Sequence of chain 1.C:
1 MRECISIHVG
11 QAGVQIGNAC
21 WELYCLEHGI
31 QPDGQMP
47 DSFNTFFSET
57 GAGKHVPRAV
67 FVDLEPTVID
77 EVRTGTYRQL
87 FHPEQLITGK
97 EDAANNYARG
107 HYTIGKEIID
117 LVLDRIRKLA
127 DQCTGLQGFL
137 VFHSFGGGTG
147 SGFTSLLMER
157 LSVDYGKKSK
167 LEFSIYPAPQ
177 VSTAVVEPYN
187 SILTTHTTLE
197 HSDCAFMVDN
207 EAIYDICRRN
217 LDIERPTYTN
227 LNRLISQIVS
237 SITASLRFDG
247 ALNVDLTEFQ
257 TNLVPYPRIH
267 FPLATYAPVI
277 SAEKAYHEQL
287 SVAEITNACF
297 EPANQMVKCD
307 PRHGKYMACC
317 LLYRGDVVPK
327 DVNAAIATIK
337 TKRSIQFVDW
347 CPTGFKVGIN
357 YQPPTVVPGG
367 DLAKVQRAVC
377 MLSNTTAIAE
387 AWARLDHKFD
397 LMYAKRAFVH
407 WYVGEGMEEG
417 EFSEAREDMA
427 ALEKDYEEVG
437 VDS

Binding-site contacts:
Ligand atom C2' contacts residue ASP177 of chain 1.D at 3.8 Å.
Ligand atom O1B contacts residue GLN11 of chain 1.D at 2.8 Å (h-bond).
Ligand atom O2A contacts residue GLN11 of chain 1.D at 3.0 Å.
Ligand atom N1 contacts residue ASN226 of chain 1.D at 2.8 Å (h-bond).
Ligand atom C2' contacts residue TYR222 of chain 1.D at 3.6 Å (hydrophobic).
Ligand atom O5' contacts residue SER138 of chain 1.D at 3.6 Å (h-bond).
Ligand atom N7 contacts residue CYS12 of chain 1.D at 3.7 Å.
Ligand atom O6 contacts residue ASN226 of chain 1.D at 3.5 Å (h-bond).
Ligand atom C3' contacts residue ASP177 of chain 1.D at 3.6 Å.
Ligand atom O2' contacts residue TYR222 of chain 1.D at 3.0 Å (h-bond).
Ligand atom N3 contacts residue ASN204 of chain 1.D at 3.2 Å (h-bond).
Ligand atom N2 contacts residue ASN204 of chain 1.D at 3.0 Å (h-bond).
Ligand atom O2B contacts residue GLY141 of chain 1.D at 3.6 Å.
Ligand atom O2B contacts residue THR143 of chain 1.D at 3.1 Å (h-bond).
Ligand atom O1B contacts residue THR143 of chain 1.D at 3.3 Å.
Ligand atom C4' contacts residue SER138 of chain 1.D at 3.7 Å.
Ligand atom S1G contacts residue ASN99 of chain 1.D at 3.6 Å (h-bond).
Ligand atom O2G contacts residue THR143 of chain 1.D at 3.3 Å.
Ligand atom O4' contacts residue SER138 of chain 1.D at 2.9 Å (h-bond).
Ligand atom O2B contacts residue GLY144 of chain 1.D at 3.3 Å (h-bond).
Ligand atom O2B contacts residue GLY142 of chain 1.D at 3.3 Å (h-bond).
Ligand atom O3G contacts residue ASN99 of chain 1.D at 3.6 Å.
Ligand atom C5 contacts residue CYS12 of chain 1.D at 3.8 Å (hydrophobic).
Ligand atom O3G contacts residue GLY141 of chain 1.D at 3.6 Å.
Ligand atom O6 contacts residue GLN15 of chain 1.D at 2.8 Å (h-bond).
Ligand atom C8 contacts residue CYS12 of chain 1.D at 3.8 Å (hydrophobic).
Ligand atom O3G contacts residue THR143 of chain 1.D at 3.2 Å (h-bond).
Ligand atom C6 contacts residue ASN226 of chain 1.D at 3.7 Å.
Ligand atom PB contacts residue THR143 of chain 1.D at 3.7 Å.
Ligand atom C2 contacts residue ASN226 of chain 1.D at 3.6 Å.
Ligand atom O3' contacts residue ASP177 of chain 1.D at 3.4 Å.
Ligand atom O2' contacts residue ASN204 of chain 1.D at 3.4 Å (h-bond).
Ligand atom S1G contacts residue GLU254 of chain 1.C at 3.3 Å.
Ligand atom N2 contacts residue ASN226 of chain 1.D at 3.5 Å (h-bond).
Ligand atom O2A contacts residue CYS12 of chain 1.D at 2.7 Å (h-bond).
Ligand atom O2G contacts residue GLU69 of chain 1.D at 3.0 Å (salt-bridge).
Ligand atom O2' contacts residue ASP177 of chain 1.D at 3.3 Å (salt-bridge).
Ligand atom O3G contacts residue GLY142 of chain 1.D at 2.5 Å (h-bond).
Ligand atom O1B contacts residue GLY10 of chain 1.D at 3.3 Å.
Ligand atom C2 contacts residue ASN204 of chain 1.D at 3.7 Å.

The small molecule below binds the protein below.
Small molecule (SMILES): Nc1nc2c(ncn2[C@@H]2O[C@H](CO[P](=O)(O)O[P](=O)(O)OP(O)(O)=S)[C@@H](O)[C@H]2O)c(=O)[nH]1

Sequence of chain 1.D:
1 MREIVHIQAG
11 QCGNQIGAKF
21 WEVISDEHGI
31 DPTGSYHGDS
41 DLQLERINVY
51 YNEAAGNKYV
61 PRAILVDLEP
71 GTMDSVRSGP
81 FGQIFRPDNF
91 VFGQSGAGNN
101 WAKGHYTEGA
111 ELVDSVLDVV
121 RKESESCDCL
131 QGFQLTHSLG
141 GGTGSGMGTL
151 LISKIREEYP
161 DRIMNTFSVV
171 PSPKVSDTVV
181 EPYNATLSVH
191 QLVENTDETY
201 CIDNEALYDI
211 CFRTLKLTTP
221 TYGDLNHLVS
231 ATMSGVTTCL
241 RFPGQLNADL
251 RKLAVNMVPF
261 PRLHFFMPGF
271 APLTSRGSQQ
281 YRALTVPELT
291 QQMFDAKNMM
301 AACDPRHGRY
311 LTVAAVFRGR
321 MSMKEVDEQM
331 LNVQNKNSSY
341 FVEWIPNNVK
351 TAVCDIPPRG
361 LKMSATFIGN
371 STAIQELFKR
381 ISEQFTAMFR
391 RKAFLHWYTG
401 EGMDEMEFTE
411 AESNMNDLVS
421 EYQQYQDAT